A small-molecule ligand and the protein it binds are described below.
Small molecule (SMILES): OC[C@H]1O[C@H](O[C@H]2[C@@H](O)[C@@H](CO)O[C@@H](O[C@H]3[C@H](O)[C@@H](O)[C@H](O)O[C@@H]3CO)[C@@H]2O)[C@H](O)[C@@H](O)[C@H]1O

Sequence of chain 1.F:
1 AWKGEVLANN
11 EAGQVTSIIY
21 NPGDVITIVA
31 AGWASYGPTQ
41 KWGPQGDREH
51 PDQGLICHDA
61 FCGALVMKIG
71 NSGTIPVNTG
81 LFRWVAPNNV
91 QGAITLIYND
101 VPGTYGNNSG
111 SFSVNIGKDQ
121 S

Binding-site contacts:
Ligand atom O4 contacts residue CA1 of chain 1.EB at 2.4 Å.
Ligand atom C1 contacts residue TYR36 of chain 1.F at 3.9 Å (hydrophobic).
Ligand atom C2 contacts residue ASN107 of chain 1.F at 3.7 Å.
Ligand atom O4 contacts residue GLN53 of chain 1.F at 3.0 Å (h-bond).
Ligand atom C5 contacts residue ASP100 of chain 1.F at 4.1 Å.
Ligand atom C6 contacts residue VAL101 of chain 1.F at 3.8 Å (hydrophobic).
Ligand atom C2 contacts residue CA1 of chain 1.EB at 3.9 Å.
Ligand atom C3 contacts residue CA1 of chain 1.EB at 3.4 Å.
Ligand atom C4 contacts residue TYR36 of chain 1.F at 4.1 Å (hydrophobic).
Ligand atom C5 contacts residue GLN53 of chain 1.F at 3.7 Å.
Ligand atom O3 contacts residue CA1 of chain 1.EB at 2.5 Å.
Ligand atom O4 contacts residue TYR36 of chain 1.F at 3.1 Å (h-bond).
Ligand atom C4 contacts residue GLN53 of chain 1.F at 3.8 Å.
Ligand atom O3 contacts residue TYR36 of chain 1.F at 3.4 Å (h-bond).
Ligand atom O5 contacts residue HIS50 of chain 1.F at 3.4 Å (h-bond).
Ligand atom O4 contacts residue THR104 of chain 1.F at 3.3 Å (h-bond).
Ligand atom C1 contacts residue GLN53 of chain 1.F at 4.1 Å.
Ligand atom C6 contacts residue GLN53 of chain 1.F at 3.6 Å.
Ligand atom O4 contacts residue ASP100 of chain 1.F at 2.6 Å (salt-bridge).
Ligand atom O6 contacts residue HIS50 of chain 1.F at 2.6 Å (h-bond).
Ligand atom C6 contacts residue HIS50 of chain 1.F at 3.6 Å.
Ligand atom C4 contacts residue ASP100 of chain 1.F at 3.5 Å.
Ligand atom C2 contacts residue GLN53 of chain 1.F at 3.4 Å.
Ligand atom C3 contacts residue TYR36 of chain 1.F at 3.8 Å (hydrophobic).
Ligand atom O6 contacts residue GLN53 of chain 1.F at 2.8 Å (h-bond).
Ligand atom C6 contacts residue ASP100 of chain 1.F at 3.5 Å.
Ligand atom O3 contacts residue ASN107 of chain 1.F at 2.9 Å (h-bond).
Ligand atom C5 contacts residue GLN53 of chain 1.F at 3.7 Å.
Ligand atom C4 contacts residue CA1 of chain 1.EB at 3.4 Å.
Ligand atom C4 contacts residue THR104 of chain 1.F at 3.4 Å.
Ligand atom O2 contacts residue HIS50 of chain 1.F at 3.0 Å.
Ligand atom C3 contacts residue ASN107 of chain 1.F at 3.9 Å.
Ligand atom O2 contacts residue GLN53 of chain 1.F at 2.6 Å (h-bond).
Ligand atom C2 contacts residue TYR36 of chain 1.F at 3.4 Å (hydrophobic).
Ligand atom C5 contacts residue HIS50 of chain 1.F at 4.1 Å.
Ligand atom O3 contacts residue THR104 of chain 1.F at 3.4 Å (h-bond).
Ligand atom O6 contacts residue PRO51 of chain 1.F at 3.3 Å.
Ligand atom O2 contacts residue ASN107 of chain 1.F at 2.9 Å (h-bond).
Ligand atom O5 contacts residue TYR36 of chain 1.F at 3.4 Å.
Ligand atom O2 contacts residue TYR36 of chain 1.F at 3.9 Å.